Sequence of chain 2.B:
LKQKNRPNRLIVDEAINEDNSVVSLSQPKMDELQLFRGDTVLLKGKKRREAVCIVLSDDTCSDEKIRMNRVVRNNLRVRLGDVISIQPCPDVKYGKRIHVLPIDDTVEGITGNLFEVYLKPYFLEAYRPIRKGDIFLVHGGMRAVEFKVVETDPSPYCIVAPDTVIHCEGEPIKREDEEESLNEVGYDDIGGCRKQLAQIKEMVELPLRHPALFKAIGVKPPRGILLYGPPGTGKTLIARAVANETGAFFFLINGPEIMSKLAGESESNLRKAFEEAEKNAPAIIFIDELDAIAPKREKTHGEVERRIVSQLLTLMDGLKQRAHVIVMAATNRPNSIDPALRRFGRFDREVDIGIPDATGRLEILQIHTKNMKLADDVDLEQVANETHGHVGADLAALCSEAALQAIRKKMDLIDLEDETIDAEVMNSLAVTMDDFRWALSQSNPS

A small-molecule ligand and the protein it binds are described below.
Small molecule (SMILES): Nc1ncnc2c1ncn2[C@@H]1O[C@H](COP(=O)(O)OP(=O)(O)OP(O)(O)=S)[C@@H](O)[C@H]1O

Sequence of chain 2.A:
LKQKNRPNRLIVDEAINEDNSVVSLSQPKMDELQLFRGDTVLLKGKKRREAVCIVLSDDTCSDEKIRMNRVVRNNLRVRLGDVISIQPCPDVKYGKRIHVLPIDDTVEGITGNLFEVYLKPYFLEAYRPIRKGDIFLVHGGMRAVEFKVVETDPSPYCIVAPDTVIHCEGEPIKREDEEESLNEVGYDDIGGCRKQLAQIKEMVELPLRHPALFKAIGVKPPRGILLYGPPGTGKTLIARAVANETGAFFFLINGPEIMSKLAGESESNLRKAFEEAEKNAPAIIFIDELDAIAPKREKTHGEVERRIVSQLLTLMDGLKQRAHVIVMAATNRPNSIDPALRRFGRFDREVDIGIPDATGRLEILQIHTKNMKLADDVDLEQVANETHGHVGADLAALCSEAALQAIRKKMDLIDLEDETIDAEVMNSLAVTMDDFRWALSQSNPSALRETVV

Binding-site contacts:
Ligand atom C4 contacts residue LEU253 of chain 2.A at 3.5 Å (hydrophobic).
Ligand atom O3B contacts residue GLY248 of chain 2.A at 3.0 Å (h-bond).
Ligand atom N3 contacts residue HIS384 of chain 2.A at 3.0 Å.
Ligand atom N3 contacts residue LEU253 of chain 2.A at 3.5 Å.
Ligand atom N7 contacts residue GLY408 of chain 2.A at 3.5 Å.
Ligand atom O2' contacts residue HIS384 of chain 2.A at 2.5 Å (h-bond).
Ligand atom C8 contacts residue ALA409 of chain 2.A at 3.6 Å (hydrophobic).
Ligand atom N9 contacts residue GLY408 of chain 2.A at 3.5 Å.
Ligand atom O2A contacts residue THR252 of chain 2.A at 3.6 Å.
Ligand atom C8 contacts residue GLY248 of chain 2.A at 3.4 Å.
Ligand atom C6 contacts residue GLY207 of chain 2.A at 3.6 Å.
Ligand atom O3A contacts residue GLY248 of chain 2.A at 3.4 Å.
Ligand atom PG contacts residue MG1 of chain 2.D at 3.2 Å.
Ligand atom O1B contacts residue GLY250 of chain 2.A at 2.8 Å (h-bond).
Ligand atom N6 contacts residue GLY207 of chain 2.A at 2.8 Å (h-bond).
Ligand atom C2 contacts residue LEU253 of chain 2.A at 3.5 Å (hydrophobic).
Ligand atom O2B contacts residue THR252 of chain 2.A at 2.9 Å (h-bond).
Ligand atom C8 contacts residue GLY408 of chain 2.A at 3.4 Å.
Ligand atom N6 contacts residue THR249 of chain 2.A at 3.5 Å (h-bond).
Ligand atom O1A contacts residue THR252 of chain 2.A at 3.3 Å (h-bond).
Ligand atom C2' contacts residue HIS384 of chain 2.A at 3.4 Å.
Ligand atom O1A contacts residue LYS251 of chain 2.A at 3.5 Å (salt-bridge).
Ligand atom O1B contacts residue GLY248 of chain 2.A at 3.6 Å (h-bond).
Ligand atom O3G contacts residue LYS251 of chain 2.A at 2.9 Å (salt-bridge).
Ligand atom C2 contacts residue ASP205 of chain 2.A at 3.4 Å.
Ligand atom PB contacts residue MG1 of chain 2.D at 3.2 Å.
Ligand atom N1 contacts residue GLY207 of chain 2.A at 2.9 Å (h-bond).
Ligand atom O3B contacts residue MG1 of chain 2.D at 3.3 Å.
Ligand atom O1A contacts residue GLY250 of chain 2.A at 3.1 Å.
Ligand atom PB contacts residue LYS251 of chain 2.A at 3.6 Å.
Ligand atom O2B contacts residue MG1 of chain 2.D at 2.0 Å.
Ligand atom N7 contacts residue GLY250 of chain 2.A at 3.2 Å.
Ligand atom O1B contacts residue LYS251 of chain 2.A at 3.0 Å (salt-bridge).
Ligand atom O4' contacts residue ALA409 of chain 2.A at 3.2 Å.
Ligand atom O1A contacts residue LEU253 of chain 2.A at 2.9 Å (h-bond).
Ligand atom N7 contacts residue THR249 of chain 2.A at 3.3 Å (h-bond).
Ligand atom O3G contacts residue ASN348 of chain 2.A at 3.1 Å (h-bond).
Ligand atom O2G contacts residue MG1 of chain 2.D at 2.1 Å.
Ligand atom C5 contacts residue LEU253 of chain 2.A at 3.6 Å (hydrophobic).
Ligand atom O1B contacts residue THR249 of chain 2.A at 3.0 Å (h-bond).